Sequence of chain 1.C:
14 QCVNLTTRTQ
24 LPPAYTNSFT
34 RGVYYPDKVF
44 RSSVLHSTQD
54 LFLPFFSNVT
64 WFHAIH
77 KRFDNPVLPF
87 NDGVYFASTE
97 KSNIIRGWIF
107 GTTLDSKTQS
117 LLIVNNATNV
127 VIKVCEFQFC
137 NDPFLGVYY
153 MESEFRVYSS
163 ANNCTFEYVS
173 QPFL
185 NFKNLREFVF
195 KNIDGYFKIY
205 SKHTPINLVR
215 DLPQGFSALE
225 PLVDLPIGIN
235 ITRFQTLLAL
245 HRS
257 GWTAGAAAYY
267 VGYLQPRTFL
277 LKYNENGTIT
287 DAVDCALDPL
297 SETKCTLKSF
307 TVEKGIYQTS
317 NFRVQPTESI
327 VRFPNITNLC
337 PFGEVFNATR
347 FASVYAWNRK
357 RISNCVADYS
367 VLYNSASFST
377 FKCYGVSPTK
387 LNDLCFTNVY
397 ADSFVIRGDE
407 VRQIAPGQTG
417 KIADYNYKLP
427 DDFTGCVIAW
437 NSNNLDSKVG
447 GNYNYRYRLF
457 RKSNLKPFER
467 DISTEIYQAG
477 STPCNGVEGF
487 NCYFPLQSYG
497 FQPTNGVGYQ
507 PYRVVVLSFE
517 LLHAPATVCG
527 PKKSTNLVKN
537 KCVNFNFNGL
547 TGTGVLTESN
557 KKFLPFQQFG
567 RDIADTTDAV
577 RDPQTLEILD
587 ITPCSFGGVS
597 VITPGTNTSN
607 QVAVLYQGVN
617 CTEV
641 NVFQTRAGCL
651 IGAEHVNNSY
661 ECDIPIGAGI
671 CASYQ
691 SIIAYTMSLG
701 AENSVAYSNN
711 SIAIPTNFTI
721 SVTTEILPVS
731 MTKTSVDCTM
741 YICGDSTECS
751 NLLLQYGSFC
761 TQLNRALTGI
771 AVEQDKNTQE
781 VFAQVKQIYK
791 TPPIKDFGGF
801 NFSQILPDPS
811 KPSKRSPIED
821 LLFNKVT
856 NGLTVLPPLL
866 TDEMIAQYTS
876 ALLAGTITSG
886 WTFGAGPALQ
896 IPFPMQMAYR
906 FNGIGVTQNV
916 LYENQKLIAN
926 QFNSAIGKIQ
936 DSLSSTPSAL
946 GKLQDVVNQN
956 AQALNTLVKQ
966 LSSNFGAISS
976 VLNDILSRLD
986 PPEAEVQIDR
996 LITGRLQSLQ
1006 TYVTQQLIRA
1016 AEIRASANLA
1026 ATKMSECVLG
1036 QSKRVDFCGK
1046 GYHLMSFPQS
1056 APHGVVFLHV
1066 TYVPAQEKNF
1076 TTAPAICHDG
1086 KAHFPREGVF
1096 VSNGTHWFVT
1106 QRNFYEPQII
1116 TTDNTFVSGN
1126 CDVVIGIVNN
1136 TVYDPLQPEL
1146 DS

This small molecule binds to this protein.
Small molecule (SMILES): CC(=O)N[C@@H]1[C@@H](O)[C@H](O)[C@@H](CO)O[C@H]1O

Binding-site contacts:
Ligand atom C7 contacts residue ASN343 of chain 1.C at 3.2 Å.
Ligand atom C4 contacts residue ASN343 of chain 1.C at 4.2 Å.
Ligand atom C5 contacts residue ASN343 of chain 1.C at 3.7 Å.
Ligand atom O7 contacts residue ASN343 of chain 1.C at 3.2 Å (h-bond).
Ligand atom C8 contacts residue ASN343 of chain 1.C at 4.4 Å.
Ligand atom C3 contacts residue ASN343 of chain 1.C at 3.8 Å.
Ligand atom C1 contacts residue ASN343 of chain 1.C at 1.4 Å.
Ligand atom C2 contacts residue ASN343 of chain 1.C at 2.5 Å.
Ligand atom N2 contacts residue ASN343 of chain 1.C at 2.9 Å (h-bond).
Ligand atom O5 contacts residue ASN343 of chain 1.C at 2.4 Å (h-bond).